This small molecule binds to this protein.
Small molecule (SMILES): CC(=O)N[C@H]1[C@@H](O[C@H]2[C@H](O)[C@@H](NC(C)=O)CO[C@@H]2CO)O[C@H](CO)[C@@H](O)[C@@H]1O

Sequence of chain 2.A:
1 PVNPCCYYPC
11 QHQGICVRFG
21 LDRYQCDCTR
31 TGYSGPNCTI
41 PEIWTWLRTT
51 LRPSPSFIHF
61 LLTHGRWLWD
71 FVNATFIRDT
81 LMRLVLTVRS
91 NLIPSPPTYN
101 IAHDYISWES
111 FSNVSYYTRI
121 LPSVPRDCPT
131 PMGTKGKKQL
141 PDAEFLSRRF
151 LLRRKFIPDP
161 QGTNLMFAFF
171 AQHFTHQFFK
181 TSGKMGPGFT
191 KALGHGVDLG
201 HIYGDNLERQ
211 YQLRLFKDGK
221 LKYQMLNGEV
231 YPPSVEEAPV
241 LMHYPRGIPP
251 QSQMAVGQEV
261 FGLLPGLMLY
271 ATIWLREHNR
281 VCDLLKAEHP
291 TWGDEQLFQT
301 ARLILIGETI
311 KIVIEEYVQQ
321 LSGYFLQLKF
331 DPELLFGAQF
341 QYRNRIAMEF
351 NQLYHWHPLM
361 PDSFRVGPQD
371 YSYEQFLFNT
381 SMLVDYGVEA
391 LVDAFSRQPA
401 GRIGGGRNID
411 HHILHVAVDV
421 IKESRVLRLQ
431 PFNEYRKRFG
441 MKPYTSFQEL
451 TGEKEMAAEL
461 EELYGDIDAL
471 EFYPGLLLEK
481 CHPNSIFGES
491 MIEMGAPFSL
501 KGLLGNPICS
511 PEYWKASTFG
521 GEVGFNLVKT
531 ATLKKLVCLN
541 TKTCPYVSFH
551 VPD

Binding-site contacts:
Ligand atom C1 contacts residue ASN37 of chain 2.A at 1.4 Å.
Ligand atom C5 contacts residue ASN37 of chain 2.A at 3.7 Å.
Ligand atom O6 contacts residue TYR7 of chain 2.A at 4.2 Å.
Ligand atom C1 contacts residue TYR24 of chain 2.A at 3.2 Å (hydrophobic).
Ligand atom C8 contacts residue PRO36 of chain 2.A at 4.1 Å (hydrophobic).
Ligand atom C6 contacts residue PRO9 of chain 2.A at 3.5 Å (hydrophobic).
Ligand atom C2 contacts residue ASN37 of chain 2.A at 2.4 Å.
Ligand atom C5 contacts residue PRO9 of chain 2.A at 4.0 Å (hydrophobic).
Ligand atom C7 contacts residue ASN37 of chain 2.A at 3.3 Å.
Ligand atom O5 contacts residue TYR24 of chain 2.A at 2.8 Å (h-bond).
Ligand atom C8 contacts residue THR39 of chain 2.A at 4.3 Å.
Ligand atom O6 contacts residue PRO9 of chain 2.A at 4.0 Å.
Ligand atom N2 contacts residue ASN37 of chain 2.A at 2.9 Å (h-bond).
Ligand atom O5 contacts residue PRO9 of chain 2.A at 3.4 Å.
Ligand atom C8 contacts residue ASN37 of chain 2.A at 3.9 Å.
Ligand atom C8 contacts residue TYR7 of chain 2.A at 3.2 Å (hydrophobic).
Ligand atom C6 contacts residue TYR24 of chain 2.A at 3.7 Å (hydrophobic).
Ligand atom C3 contacts residue ASN37 of chain 2.A at 3.8 Å.
Ligand atom O5 contacts residue ASN37 of chain 2.A at 2.4 Å (h-bond).
Ligand atom O7 contacts residue ASN37 of chain 2.A at 3.8 Å.
Ligand atom C5 contacts residue TYR24 of chain 2.A at 3.1 Å (hydrophobic).
Ligand atom C4 contacts residue ASN37 of chain 2.A at 4.2 Å.
Ligand atom C1 contacts residue PRO9 of chain 2.A at 4.5 Å (hydrophobic).